Binding-site contacts:
Ligand atom N2 contacts residue ASN44 of chain 1.A at 2.9 Å (h-bond).
Ligand atom C5 contacts residue THR46 of chain 1.A at 3.3 Å.
Ligand atom O6 contacts residue ASP117 of chain 1.D at 3.9 Å.
Ligand atom O6 contacts residue TYR118 of chain 1.D at 3.6 Å.
Ligand atom C6 contacts residue ASP117 of chain 1.D at 3.2 Å.
Ligand atom C1 contacts residue ASN44 of chain 1.A at 1.4 Å.
Ligand atom O4 contacts residue ASP117 of chain 1.D at 3.9 Å.
Ligand atom O7 contacts residue VAL100 of chain 1.D at 3.1 Å.
Ligand atom C7 contacts residue ASN44 of chain 1.A at 3.5 Å.
Ligand atom O3 contacts residue VAL100 of chain 1.D at 3.7 Å.
Ligand atom C2 contacts residue ASP117 of chain 1.D at 3.5 Å.
Ligand atom C8 contacts residue LYS221 of chain 1.A at 3.2 Å.
Ligand atom O5 contacts residue THR46 of chain 1.A at 3.3 Å (h-bond).
Ligand atom C4 contacts residue TRP119 of chain 1.D at 3.7 Å (hydrophobic).
Ligand atom C1 contacts residue THR46 of chain 1.A at 3.4 Å.
Ligand atom O2 contacts residue ASP117 of chain 1.D at 2.6 Å (salt-bridge).
Ligand atom O7 contacts residue ASN44 of chain 1.A at 3.7 Å.
Ligand atom O6 contacts residue LYS47 of chain 1.A at 3.4 Å.
Ligand atom C2 contacts residue VAL100 of chain 1.D at 3.5 Å (hydrophobic).
Ligand atom C5 contacts residue LYS47 of chain 1.A at 3.9 Å.
Ligand atom C3 contacts residue ASN44 of chain 1.A at 3.8 Å.
Ligand atom O4 contacts residue TYR118 of chain 1.D at 3.0 Å.
Ligand atom O7 contacts residue LYS221 of chain 1.A at 2.5 Å (salt-bridge).
Ligand atom O5 contacts residue VAL100 of chain 1.D at 3.4 Å.
Ligand atom O7 contacts residue TYR29 of chain 1.D at 3.3 Å (h-bond).
Ligand atom C2 contacts residue ASN44 of chain 1.A at 2.5 Å.
Ligand atom C6 contacts residue THR46 of chain 1.A at 3.9 Å.
Ligand atom O4 contacts residue TRP119 of chain 1.D at 2.5 Å (h-bond).
Ligand atom C3 contacts residue TRP119 of chain 1.D at 4.0 Å (hydrophobic).
Ligand atom O3 contacts residue TRP119 of chain 1.D at 3.2 Å.
Ligand atom O5 contacts residue ASN44 of chain 1.A at 2.4 Å (h-bond).
Ligand atom C1 contacts residue VAL100 of chain 1.D at 3.6 Å (hydrophobic).
Ligand atom O5 contacts residue LYS47 of chain 1.A at 3.1 Å.
Ligand atom C5 contacts residue ASN44 of chain 1.A at 3.6 Å.
Ligand atom C7 contacts residue LYS221 of chain 1.A at 3.1 Å.
Ligand atom O4 contacts residue ASP117 of chain 1.D at 3.7 Å.
Ligand atom C6 contacts residue LYS47 of chain 1.A at 3.5 Å.
Ligand atom C6 contacts residue TYR118 of chain 1.D at 3.9 Å (hydrophobic).
Ligand atom C1 contacts residue LYS47 of chain 1.A at 4.0 Å.
Ligand atom C5 contacts residue ASP117 of chain 1.D at 3.2 Å.

The protein below binds the small molecule below.
Small molecule (SMILES): CC(=O)N[C@H]1[C@H](O[C@H]2[C@H](O)[C@@H](NC(C)=O)CO[C@@H]2CO)O[C@H](CO)[C@@H](O[C@@H]2O[C@H](CO[C@H]3O[C@H](CO)[C@@H](O)[C@H](O)[C@@H]3O)[C@@H](O)[C@H](O[C@H]3O[C@H](CO)[C@@H](O)[C@H](O)[C@@H]3O)[C@@H]2O)[C@@H]1O

Sequence of chain 1.A:
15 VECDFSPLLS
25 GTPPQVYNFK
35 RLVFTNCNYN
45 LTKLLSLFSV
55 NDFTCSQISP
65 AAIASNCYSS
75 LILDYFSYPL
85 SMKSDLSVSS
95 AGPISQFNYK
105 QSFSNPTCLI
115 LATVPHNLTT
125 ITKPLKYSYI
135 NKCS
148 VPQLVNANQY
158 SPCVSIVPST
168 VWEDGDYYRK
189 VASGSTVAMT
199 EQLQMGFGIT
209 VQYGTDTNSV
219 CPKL

Sequence of chain 1.D:
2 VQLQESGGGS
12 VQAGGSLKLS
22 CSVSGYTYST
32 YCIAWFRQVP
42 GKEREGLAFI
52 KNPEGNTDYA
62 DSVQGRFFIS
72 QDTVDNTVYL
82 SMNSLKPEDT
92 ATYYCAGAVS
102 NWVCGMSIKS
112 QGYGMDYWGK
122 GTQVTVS